This small molecule binds to this protein.
Small molecule (SMILES): Nc1cccnn1

Sequence of chain 1.A:
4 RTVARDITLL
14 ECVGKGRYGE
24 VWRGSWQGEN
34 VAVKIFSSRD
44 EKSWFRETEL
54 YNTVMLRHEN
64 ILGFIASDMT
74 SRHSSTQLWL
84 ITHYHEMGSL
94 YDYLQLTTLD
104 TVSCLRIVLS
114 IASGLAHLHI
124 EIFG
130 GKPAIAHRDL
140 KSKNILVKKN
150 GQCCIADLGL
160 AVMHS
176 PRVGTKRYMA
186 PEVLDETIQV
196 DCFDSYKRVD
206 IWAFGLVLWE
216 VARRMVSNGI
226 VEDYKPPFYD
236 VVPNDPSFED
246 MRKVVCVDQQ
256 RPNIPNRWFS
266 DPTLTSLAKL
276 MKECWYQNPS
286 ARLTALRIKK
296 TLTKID

Binding-site contacts:
Ligand atom N06 contacts residue VAL161 of chain 1.A at 3.5 Å.
Ligand atom N01 contacts residue LEU53 of chain 1.A at 3.4 Å (h-bond).
Ligand atom C05 contacts residue VAL161 of chain 1.A at 4.3 Å (hydrophobic).
Ligand atom N01 contacts residue ARG49 of chain 1.A at 2.4 Å (salt-bridge).
Ligand atom C02 contacts residue ARG49 of chain 1.A at 2.6 Å.
Ligand atom N07 contacts residue ARG49 of chain 1.A at 3.1 Å.
Ligand atom N07 contacts residue VAL161 of chain 1.A at 4.2 Å.
Ligand atom N07 contacts residue LEU53 of chain 1.A at 4.3 Å.
Ligand atom N07 contacts residue ALA160 of chain 1.A at 3.3 Å (h-bond).
Ligand atom C02 contacts residue MET162 of chain 1.A at 3.5 Å (hydrophobic).
Ligand atom C05 contacts residue MET162 of chain 1.A at 3.6 Å (hydrophobic).
Ligand atom N06 contacts residue ALA160 of chain 1.A at 3.6 Å (h-bond).
Ligand atom N06 contacts residue MET162 of chain 1.A at 3.0 Å (h-bond).
Ligand atom C02 contacts residue GLU52 of chain 1.A at 4.3 Å.
Ligand atom C04 contacts residue GLU52 of chain 1.A at 4.3 Å.
Ligand atom C03 contacts residue MET162 of chain 1.A at 3.6 Å (hydrophobic).
Ligand atom C03 contacts residue GLU52 of chain 1.A at 3.4 Å.
Ligand atom N01 contacts residue MET162 of chain 1.A at 4.2 Å.
Ligand atom C03 contacts residue ARG49 of chain 1.A at 3.1 Å.
Ligand atom N07 contacts residue MET162 of chain 1.A at 3.5 Å.
Ligand atom N01 contacts residue GLU52 of chain 1.A at 3.6 Å.
Ligand atom C02 contacts residue LEU53 of chain 1.A at 4.3 Å (hydrophobic).
Ligand atom C04 contacts residue MET162 of chain 1.A at 3.6 Å (hydrophobic).
Ligand atom C02 contacts residue ALA160 of chain 1.A at 4.2 Å (hydrophobic).
Ligand atom N01 contacts residue GLU50 of chain 1.A at 4.4 Å.
Ligand atom C05 contacts residue ARG49 of chain 1.A at 4.3 Å.
Ligand atom N06 contacts residue ARG49 of chain 1.A at 4.0 Å.
Ligand atom C04 contacts residue ARG49 of chain 1.A at 3.9 Å.